This small molecule binds to this protein.
Small molecule (SMILES): NC1=N[C@@]2(c3cccs3)CN(c3ncccn3)C[C@H]2CS1

Sequence of chain 1.A:
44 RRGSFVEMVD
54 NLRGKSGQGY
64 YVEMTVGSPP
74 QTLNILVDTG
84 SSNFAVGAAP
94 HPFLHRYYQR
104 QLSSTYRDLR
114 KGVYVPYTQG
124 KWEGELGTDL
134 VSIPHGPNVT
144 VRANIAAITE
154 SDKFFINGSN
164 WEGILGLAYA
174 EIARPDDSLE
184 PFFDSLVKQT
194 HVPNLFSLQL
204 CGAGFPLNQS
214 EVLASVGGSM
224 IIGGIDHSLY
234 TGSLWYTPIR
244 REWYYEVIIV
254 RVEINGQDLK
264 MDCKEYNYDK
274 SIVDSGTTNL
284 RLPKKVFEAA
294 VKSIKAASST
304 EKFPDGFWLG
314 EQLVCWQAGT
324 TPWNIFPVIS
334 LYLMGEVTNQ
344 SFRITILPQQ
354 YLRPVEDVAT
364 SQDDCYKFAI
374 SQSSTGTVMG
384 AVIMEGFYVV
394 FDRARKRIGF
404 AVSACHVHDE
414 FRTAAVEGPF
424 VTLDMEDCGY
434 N

Binding-site contacts:
Ligand atom S21 contacts residue ILE167 of chain 1.A at 4.0 Å.
Ligand atom S21 contacts residue GLY279 of chain 1.A at 3.5 Å (h-bond).
Ligand atom S1 contacts residue ASP277 of chain 1.A at 3.9 Å.
Ligand atom N16 contacts residue VAL118 of chain 1.A at 3.9 Å.
Ligand atom S1 contacts residue GLY279 of chain 1.A at 4.1 Å.
Ligand atom C20 contacts residue LEU79 of chain 1.A at 3.4 Å (hydrophobic).
Ligand atom C18 contacts residue ILE167 of chain 1.A at 4.1 Å (hydrophobic).
Ligand atom C17 contacts residue ILE167 of chain 1.A at 3.9 Å (hydrophobic).
Ligand atom N3 contacts residue ASP81 of chain 1.A at 2.9 Å (salt-bridge).
Ligand atom N12 contacts residue TYR120 of chain 1.A at 4.1 Å.
Ligand atom C13 contacts residue ARG177 of chain 1.A at 3.6 Å.
Ligand atom C15 contacts residue VAL118 of chain 1.A at 3.5 Å (hydrophobic).
Ligand atom C10 contacts residue GLN122 of chain 1.A at 3.7 Å.
Ligand atom N3 contacts residue GLY279 of chain 1.A at 3.7 Å.
Ligand atom C10 contacts residue TYR120 of chain 1.A at 4.1 Å (hydrophobic).
Ligand atom N3 contacts residue GLY83 of chain 1.A at 3.8 Å.
Ligand atom C6 contacts residue ILE167 of chain 1.A at 4.1 Å (hydrophobic).
Ligand atom C6 contacts residue ASP81 of chain 1.A at 3.7 Å.
Ligand atom C2 contacts residue GLY279 of chain 1.A at 3.9 Å.
Ligand atom C5 contacts residue ASP81 of chain 1.A at 3.7 Å.
Ligand atom C19 contacts residue TYR120 of chain 1.A at 3.8 Å (hydrophobic).
Ligand atom C18 contacts residue PHE157 of chain 1.A at 3.8 Å (hydrophobic).
Ligand atom N3 contacts residue ASP277 of chain 1.A at 2.8 Å (salt-bridge).
Ligand atom C14 contacts residue VAL118 of chain 1.A at 3.7 Å (hydrophobic).
Ligand atom S21 contacts residue LEU79 of chain 1.A at 3.7 Å.
Ligand atom N3 contacts residue THR280 of chain 1.A at 4.1 Å.
Ligand atom S21 contacts residue ASP81 of chain 1.A at 4.1 Å.
Ligand atom C9 contacts residue TYR120 of chain 1.A at 3.6 Å (hydrophobic).
Ligand atom C2 contacts residue ASP277 of chain 1.A at 3.8 Å.
Ligand atom C19 contacts residue PHE157 of chain 1.A at 3.6 Å (hydrophobic).
Ligand atom C18 contacts residue TYR120 of chain 1.A at 3.5 Å (hydrophobic).
Ligand atom C8 contacts residue TYR120 of chain 1.A at 3.7 Å (hydrophobic).
Ligand atom N4 contacts residue ASP81 of chain 1.A at 2.8 Å (salt-bridge).
Ligand atom S1 contacts residue THR280 of chain 1.A at 3.7 Å.
Ligand atom C2 contacts residue ASP81 of chain 1.A at 3.5 Å.
Ligand atom C15 contacts residue SER84 of chain 1.A at 3.8 Å.
Ligand atom C11 contacts residue SER84 of chain 1.A at 4.0 Å.
Ligand atom C14 contacts residue ARG177 of chain 1.A at 3.8 Å.
Ligand atom N16 contacts residue SER84 of chain 1.A at 3.5 Å.
Ligand atom C17 contacts residue ASP81 of chain 1.A at 4.1 Å.